Binding-site contacts:
Ligand atom C4 contacts residue LEU116 of chain 1.B at 4.0 Å (hydrophobic).
Ligand atom C8 contacts residue ALA315 of chain 1.B at 3.7 Å (hydrophobic).
Ligand atom C2 contacts residue SER61 of chain 1.B at 2.6 Å.
Ligand atom C21 contacts residue ALA315 of chain 1.B at 3.7 Å (hydrophobic).
Ligand atom C24 contacts residue THR316 of chain 1.B at 3.7 Å.
Ligand atom C4 contacts residue LEU117 of chain 1.B at 3.8 Å (hydrophobic).
Ligand atom C1 contacts residue SER61 of chain 1.B at 1.4 Å.
Ligand atom O21 contacts residue TYR218 of chain 1.B at 3.1 Å.
Ligand atom O82 contacts residue ASN286 of chain 1.B at 3.9 Å.
Ligand atom O82 contacts residue ASN340 of chain 1.B at 3.5 Å (h-bond).
Ligand atom O1 contacts residue SER61 of chain 1.B at 2.3 Å (h-bond).
Ligand atom N22 contacts residue TYR218 of chain 1.B at 4.0 Å.
Ligand atom C6 contacts residue LEU290 of chain 1.B at 4.2 Å (hydrophobic).
Ligand atom C28 contacts residue LEU117 of chain 1.B at 4.2 Å (hydrophobic).
Ligand atom C5 contacts residue LEU116 of chain 1.B at 3.6 Å (hydrophobic).
Ligand atom N2 contacts residue ALA315 of chain 1.B at 3.1 Å (h-bond).
Ligand atom C21 contacts residue ASN149 of chain 1.B at 3.8 Å.
Ligand atom N2 contacts residue SER61 of chain 1.B at 3.6 Å (h-bond).
Ligand atom CL contacts residue LEU290 of chain 1.B at 3.9 Å.
Ligand atom C21 contacts residue TYR218 of chain 1.B at 3.9 Å (hydrophobic).
Ligand atom O1 contacts residue GLY314 of chain 1.B at 3.6 Å.
Ligand atom O82 contacts residue ALA315 of chain 1.B at 3.9 Å.
Ligand atom C22 contacts residue ALA315 of chain 1.B at 3.7 Å (hydrophobic).
Ligand atom O1 contacts residue ALA315 of chain 1.B at 3.1 Å (h-bond).
Ligand atom C6 contacts residue ASN286 of chain 1.B at 4.1 Å.
Ligand atom C5 contacts residue LEU117 of chain 1.B at 4.0 Å (hydrophobic).
Ligand atom C1 contacts residue ALA315 of chain 1.B at 4.1 Å (hydrophobic).
Ligand atom C3 contacts residue SER61 of chain 1.B at 3.5 Å.
Ligand atom O81 contacts residue ALA315 of chain 1.B at 3.5 Å.
Ligand atom N8 contacts residue SER61 of chain 1.B at 4.2 Å.
Ligand atom C2 contacts residue ASN149 of chain 1.B at 3.8 Å.
Ligand atom C2 contacts residue ALA315 of chain 1.B at 4.2 Å (hydrophobic).
Ligand atom C4 contacts residue ASN149 of chain 1.B at 4.2 Å.
Ligand atom C23 contacts residue ALA315 of chain 1.B at 4.1 Å (hydrophobic).
Ligand atom O81 contacts residue ASN343 of chain 1.B at 3.9 Å.
Ligand atom C24 contacts residue ALA315 of chain 1.B at 3.5 Å (hydrophobic).
Ligand atom C8 contacts residue ASN286 of chain 1.B at 3.8 Å.
Ligand atom O81 contacts residue ASN286 of chain 1.B at 4.0 Å.
Ligand atom CL contacts residue ASN286 of chain 1.B at 3.4 Å.
Ligand atom O21 contacts residue ASN149 of chain 1.B at 2.7 Å (h-bond).

The protein below binds the small molecule below.
Small molecule (SMILES): N[C@@H](C(=O)N[C@H](C=O)[C@H]1CCC(Cl)C(C(=O)O)=N1)c1ccccc1

Sequence of chain 1.B:
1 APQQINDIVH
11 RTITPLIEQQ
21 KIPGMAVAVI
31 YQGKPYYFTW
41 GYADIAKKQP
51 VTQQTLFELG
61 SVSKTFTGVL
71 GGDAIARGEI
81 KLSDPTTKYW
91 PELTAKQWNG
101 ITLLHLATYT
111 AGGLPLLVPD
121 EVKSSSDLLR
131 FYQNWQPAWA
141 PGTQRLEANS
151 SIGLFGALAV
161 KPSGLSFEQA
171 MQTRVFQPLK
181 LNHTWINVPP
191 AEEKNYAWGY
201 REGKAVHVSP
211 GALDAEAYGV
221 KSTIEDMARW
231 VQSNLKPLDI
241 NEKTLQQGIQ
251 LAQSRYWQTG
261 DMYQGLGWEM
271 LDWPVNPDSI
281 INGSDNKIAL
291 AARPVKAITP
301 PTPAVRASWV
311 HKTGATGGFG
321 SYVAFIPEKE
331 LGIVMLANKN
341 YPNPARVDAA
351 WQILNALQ